Sequence of chain 1.A:
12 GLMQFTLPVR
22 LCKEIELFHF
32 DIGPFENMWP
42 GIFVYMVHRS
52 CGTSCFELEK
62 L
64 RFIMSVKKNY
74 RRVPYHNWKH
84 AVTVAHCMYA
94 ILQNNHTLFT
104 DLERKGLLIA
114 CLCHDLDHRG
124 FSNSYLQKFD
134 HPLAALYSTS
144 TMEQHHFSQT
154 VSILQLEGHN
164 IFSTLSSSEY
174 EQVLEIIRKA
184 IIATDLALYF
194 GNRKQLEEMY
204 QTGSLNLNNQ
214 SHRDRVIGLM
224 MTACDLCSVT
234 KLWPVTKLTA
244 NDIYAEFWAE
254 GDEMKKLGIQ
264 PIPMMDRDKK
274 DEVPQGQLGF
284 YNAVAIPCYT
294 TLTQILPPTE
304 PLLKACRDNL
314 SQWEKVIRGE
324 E

This small molecule binds to this protein.
Small molecule (SMILES): Cn1ncc(C(=O)N2CCC2)c1C(=O)NCCc1nc(-c2ccccc2)nn1-c1ccccn1

Binding-site contacts:
Ligand atom C18 contacts residue PHE283 of chain 1.A at 3.6 Å (hydrophobic).
Ligand atom O27 contacts residue GLN280 of chain 1.A at 2.8 Å (h-bond).
Ligand atom C7 contacts residue GLY279 of chain 1.A at 3.4 Å.
Ligand atom N17 contacts residue MET267 of chain 1.A at 3.5 Å.
Ligand atom N10 contacts residue GLY279 of chain 1.A at 3.3 Å (h-bond).
Ligand atom N20 contacts residue PHE283 of chain 1.A at 3.7 Å.
Ligand atom C19 contacts residue PHE250 of chain 1.A at 3.7 Å (hydrophobic).
Ligand atom C19 contacts residue TYR247 of chain 1.A at 3.4 Å (hydrophobic).
Ligand atom C12 contacts residue GLY279 of chain 1.A at 3.6 Å.
Ligand atom C6 contacts residue MET267 of chain 1.A at 3.7 Å (hydrophobic).
Ligand atom N21 contacts residue ILE246 of chain 1.A at 3.4 Å.
Ligand atom C12 contacts residue MET267 of chain 1.A at 3.7 Å (hydrophobic).
Ligand atom C16 contacts residue PHE283 of chain 1.A at 3.6 Å (hydrophobic).
Ligand atom N11 contacts residue MET267 of chain 1.A at 3.6 Å.
Ligand atom N10 contacts residue MET267 of chain 1.A at 3.5 Å.
Ligand atom C18 contacts residue TYR247 of chain 1.A at 3.6 Å (hydrophobic).
Ligand atom C5 contacts residue PRO266 of chain 1.A at 3.7 Å (hydrophobic).
Ligand atom C1 contacts residue MET267 of chain 1.A at 3.7 Å (hydrophobic).
Ligand atom N8 contacts residue TYR247 of chain 1.A at 2.7 Å (h-bond).
Ligand atom C13 contacts residue PHE283 of chain 1.A at 3.6 Å (hydrophobic).
Ligand atom C9 contacts residue TYR247 of chain 1.A at 3.5 Å (hydrophobic).
Ligand atom C2 contacts residue MET267 of chain 1.A at 3.7 Å (hydrophobic).
Ligand atom N22 contacts residue ILE246 of chain 1.A at 3.5 Å.
Ligand atom C34 contacts residue ILE246 of chain 1.A at 3.5 Å (hydrophobic).
Ligand atom N21 contacts residue PHE283 of chain 1.A at 3.6 Å.
Ligand atom C32 contacts residue HIS79 of chain 1.A at 3.7 Å.
Ligand atom C6 contacts residue PRO266 of chain 1.A at 3.7 Å (hydrophobic).
Ligand atom C13 contacts residue GLY279 of chain 1.A at 3.4 Å.
Ligand atom C16 contacts residue GLY282 of chain 1.A at 3.5 Å.
Ligand atom C9 contacts residue GLY279 of chain 1.A at 3.5 Å.
Ligand atom C5 contacts residue GLU275 of chain 1.A at 3.5 Å.
Ligand atom C25 contacts residue PHE283 of chain 1.A at 3.5 Å (hydrophobic).
Ligand atom C24 contacts residue PHE283 of chain 1.A at 3.6 Å (hydrophobic).
Ligand atom C23 contacts residue LEU229 of chain 1.A at 3.5 Å (hydrophobic).
Ligand atom C2 contacts residue GLY279 of chain 1.A at 3.7 Å.
Ligand atom C5 contacts residue LYS272 of chain 1.A at 3.6 Å.
Ligand atom O30 contacts residue PHE283 of chain 1.A at 3.6 Å.
Ligand atom N11 contacts residue GLY279 of chain 1.A at 3.5 Å.
Ligand atom C4 contacts residue VAL276 of chain 1.A at 3.7 Å (hydrophobic).
Ligand atom C3 contacts residue TYR247 of chain 1.A at 3.7 Å (hydrophobic).